Binding-site contacts:
Ligand atom C10 contacts residue LEU80 of chain 1.B at 3.8 Å (hydrophobic).
Ligand atom C4 contacts residue GLU103 of chain 1.A at 3.7 Å.
Ligand atom C17 contacts residue TRP76 of chain 1.B at 3.8 Å (hydrophobic).
Ligand atom C1 contacts residue GLU103 of chain 1.A at 4.0 Å.
Ligand atom C8 contacts residue LEU69 of chain 1.A at 3.9 Å (hydrophobic).
Ligand atom C17 contacts residue TYR104 of chain 1.A at 3.7 Å (hydrophobic).
Ligand atom C23 contacts residue ALA106 of chain 1.A at 3.8 Å (hydrophobic).
Ligand atom C12 contacts residue TYR104 of chain 1.A at 3.7 Å (hydrophobic).
Ligand atom C7 contacts residue LEU69 of chain 1.A at 3.9 Å (hydrophobic).
Ligand atom C13 contacts residue ILE62 of chain 1.A at 3.7 Å (hydrophobic).
Ligand atom C20 contacts residue PRO55 of chain 1.A at 3.9 Å (hydrophobic).
Ligand atom O24 contacts residue SER105 of chain 1.A at 3.9 Å.
Ligand atom C16 contacts residue 27L1 of chain 1.H at 3.9 Å.
Ligand atom C7 contacts residue LEU84 of chain 1.B at 3.8 Å (hydrophobic).
Ligand atom C17 contacts residue TRP57 of chain 1.A at 3.8 Å (hydrophobic).
Ligand atom C11 contacts residue TRP76 of chain 1.B at 3.8 Å (hydrophobic).
Ligand atom C17 contacts residue VAL58 of chain 1.A at 3.9 Å (hydrophobic).
Ligand atom C25 contacts residue SER105 of chain 1.A at 3.9 Å.
Ligand atom C19 contacts residue TRP76 of chain 1.B at 4.0 Å (hydrophobic).
Ligand atom C16 contacts residue TYR104 of chain 1.A at 3.9 Å (hydrophobic).
Ligand atom C2 contacts residue TYR104 of chain 1.A at 4.0 Å (hydrophobic).
Ligand atom C7 contacts residue 27L1 of chain 1.H at 3.7 Å.
Ligand atom C20 contacts residue TYR104 of chain 1.A at 3.4 Å (hydrophobic).
Ligand atom O21 contacts residue TYR104 of chain 1.A at 3.5 Å (h-bond).
Ligand atom C14 contacts residue ILE62 of chain 1.A at 3.7 Å (hydrophobic).
Ligand atom C3 contacts residue GLU103 of chain 1.A at 3.7 Å.
Ligand atom C2 contacts residue LEU100 of chain 1.A at 3.9 Å (hydrophobic).
Ligand atom O15 contacts residue TYR104 of chain 1.A at 3.0 Å (h-bond).
Ligand atom C4 contacts residue ASN79 of chain 1.B at 3.7 Å.
Ligand atom O15 contacts residue VAL58 of chain 1.A at 3.7 Å.
Ligand atom C23 contacts residue SER105 of chain 1.A at 3.2 Å.
Ligand atom C2 contacts residue GLU103 of chain 1.A at 3.8 Å.
Ligand atom O18 contacts residue VAL58 of chain 1.A at 3.9 Å.
Ligand atom C19 contacts residue TYR104 of chain 1.A at 3.5 Å (hydrophobic).
Ligand atom O18 contacts residue TYR104 of chain 1.A at 2.7 Å (h-bond).
Ligand atom C16 contacts residue TRP76 of chain 1.B at 3.7 Å (hydrophobic).
Ligand atom C11 contacts residue 27L1 of chain 1.H at 3.8 Å.
Ligand atom C10 contacts residue 27L1 of chain 1.H at 3.5 Å.
Ligand atom C13 contacts residue VAL58 of chain 1.A at 4.0 Å (hydrophobic).
Ligand atom C13 contacts residue TYR104 of chain 1.A at 3.4 Å (hydrophobic).

Sequence of chain 1.B:
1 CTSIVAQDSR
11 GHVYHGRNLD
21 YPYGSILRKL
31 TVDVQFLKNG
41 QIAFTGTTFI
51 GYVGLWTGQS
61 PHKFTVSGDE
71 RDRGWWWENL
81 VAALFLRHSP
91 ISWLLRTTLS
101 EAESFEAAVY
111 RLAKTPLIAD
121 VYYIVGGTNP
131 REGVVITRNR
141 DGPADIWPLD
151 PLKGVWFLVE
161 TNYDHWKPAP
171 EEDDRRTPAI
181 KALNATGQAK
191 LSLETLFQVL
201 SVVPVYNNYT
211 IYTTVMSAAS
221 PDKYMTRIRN

Sequence of chain 1.A:
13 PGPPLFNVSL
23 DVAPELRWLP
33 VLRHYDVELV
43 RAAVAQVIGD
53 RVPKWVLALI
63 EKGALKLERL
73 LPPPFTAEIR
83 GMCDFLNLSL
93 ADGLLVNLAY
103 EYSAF

The small molecule below binds the protein below.
Small molecule (SMILES): COCCOCCOCCOc1ccc(C(C)(C)CC(C)(C)C)cc1